Sequence of chain 1.B:
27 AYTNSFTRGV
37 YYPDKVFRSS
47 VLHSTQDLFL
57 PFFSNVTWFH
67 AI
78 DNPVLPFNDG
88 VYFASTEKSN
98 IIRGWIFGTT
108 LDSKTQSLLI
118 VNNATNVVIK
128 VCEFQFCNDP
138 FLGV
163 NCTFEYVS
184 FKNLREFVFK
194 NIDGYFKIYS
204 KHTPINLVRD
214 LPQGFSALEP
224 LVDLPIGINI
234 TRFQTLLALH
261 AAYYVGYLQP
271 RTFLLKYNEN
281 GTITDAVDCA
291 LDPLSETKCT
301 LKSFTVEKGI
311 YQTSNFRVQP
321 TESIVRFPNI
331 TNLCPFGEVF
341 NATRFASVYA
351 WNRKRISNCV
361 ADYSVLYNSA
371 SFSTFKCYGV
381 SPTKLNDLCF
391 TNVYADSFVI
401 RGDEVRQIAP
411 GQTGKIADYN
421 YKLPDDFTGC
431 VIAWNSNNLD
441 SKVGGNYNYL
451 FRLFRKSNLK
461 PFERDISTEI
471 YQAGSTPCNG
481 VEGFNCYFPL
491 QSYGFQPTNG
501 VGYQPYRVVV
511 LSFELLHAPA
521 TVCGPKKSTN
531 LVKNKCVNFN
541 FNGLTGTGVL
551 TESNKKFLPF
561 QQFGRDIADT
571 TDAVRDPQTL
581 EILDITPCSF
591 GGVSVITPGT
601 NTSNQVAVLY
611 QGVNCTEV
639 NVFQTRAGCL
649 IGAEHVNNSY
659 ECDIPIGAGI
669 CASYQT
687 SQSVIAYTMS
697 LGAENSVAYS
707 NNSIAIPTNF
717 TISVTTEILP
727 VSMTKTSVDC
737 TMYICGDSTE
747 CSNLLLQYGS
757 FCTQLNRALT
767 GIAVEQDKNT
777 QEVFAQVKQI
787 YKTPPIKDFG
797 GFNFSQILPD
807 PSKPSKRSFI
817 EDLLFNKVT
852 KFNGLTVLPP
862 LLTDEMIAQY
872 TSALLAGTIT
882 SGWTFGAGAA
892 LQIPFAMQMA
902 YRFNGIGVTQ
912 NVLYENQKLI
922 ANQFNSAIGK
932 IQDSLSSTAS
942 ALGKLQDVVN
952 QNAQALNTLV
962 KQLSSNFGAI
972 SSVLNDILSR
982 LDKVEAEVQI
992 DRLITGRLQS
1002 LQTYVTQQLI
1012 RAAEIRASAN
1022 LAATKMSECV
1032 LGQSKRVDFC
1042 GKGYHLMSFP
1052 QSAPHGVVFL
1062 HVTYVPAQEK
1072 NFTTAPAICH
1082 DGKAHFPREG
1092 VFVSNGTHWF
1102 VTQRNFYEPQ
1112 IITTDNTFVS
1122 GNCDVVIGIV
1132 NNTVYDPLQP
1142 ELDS

The protein below binds the small molecule below.
Small molecule (SMILES): CC(=O)N[C@@H]1[C@@H](O)[C@H](O)[C@@H](CO)O[C@H]1O

Binding-site contacts:
Ligand atom C5 contacts residue ASN655 of chain 1.B at 3.7 Å.
Ligand atom C2 contacts residue ASN655 of chain 1.B at 2.5 Å.
Ligand atom O7 contacts residue ASN655 of chain 1.B at 3.5 Å (h-bond).
Ligand atom N2 contacts residue ASN655 of chain 1.B at 3.0 Å (h-bond).
Ligand atom C4 contacts residue ASN655 of chain 1.B at 4.2 Å.
Ligand atom O5 contacts residue ASN655 of chain 1.B at 2.3 Å (h-bond).
Ligand atom C1 contacts residue ASN655 of chain 1.B at 1.4 Å.
Ligand atom C7 contacts residue ASN655 of chain 1.B at 3.4 Å.
Ligand atom C3 contacts residue ASN655 of chain 1.B at 3.8 Å.